This small molecule binds to this protein.
Small molecule (SMILES): Oc1ccc(-c2n[nH]c(NCc3c[nH]cn3)c2-c2ccc(O)cc2)cc1

Binding-site contacts:
Ligand atom C2 contacts residue PHE168 of chain 1.A at 3.6 Å (hydrophobic).
Ligand atom C24 contacts residue GLN385 of chain 1.A at 3.6 Å.
Ligand atom O13 contacts residue VAL228 of chain 1.A at 3.0 Å.
Ligand atom N25 contacts residue ALA75 of chain 1.A at 3.5 Å (h-bond).
Ligand atom C9 contacts residue TRP182 of chain 1.A at 3.8 Å (hydrophobic).
Ligand atom C10 contacts residue TRP182 of chain 1.A at 3.9 Å (hydrophobic).
Ligand atom N6 contacts residue THR77 of chain 1.A at 3.3 Å (h-bond).
Ligand atom C12 contacts residue PHE168 of chain 1.A at 3.4 Å (hydrophobic).
Ligand atom C3 contacts residue PHE168 of chain 1.A at 3.8 Å (hydrophobic).
Ligand atom O20 contacts residue ASN85 of chain 1.A at 3.0 Å (h-bond).
Ligand atom C8 contacts residue VAL78 of chain 1.A at 3.5 Å (hydrophobic).
Ligand atom N21 contacts residue GLN385 of chain 1.A at 3.7 Å.
Ligand atom C11 contacts residue PHE168 of chain 1.A at 4.0 Å (hydrophobic).
Ligand atom N27 contacts residue THR77 of chain 1.A at 3.7 Å.
Ligand atom C2 contacts residue VAL78 of chain 1.A at 3.8 Å (hydrophobic).
Ligand atom C9 contacts residue ALA167 of chain 1.A at 3.4 Å (hydrophobic).
Ligand atom N5 contacts residue THR77 of chain 1.A at 3.6 Å.
Ligand atom O20 contacts residue HEM1 of chain 1.E at 3.5 Å.
Ligand atom N5 contacts residue ALA167 of chain 1.A at 3.8 Å.
Ligand atom C16 contacts residue VAL82 of chain 1.A at 3.5 Å (hydrophobic).
Ligand atom N5 contacts residue PHE168 of chain 1.A at 3.8 Å.
Ligand atom C18 contacts residue ALA233 of chain 1.A at 3.9 Å (hydrophobic).
Ligand atom C26 contacts residue THR77 of chain 1.A at 3.0 Å.
Ligand atom C7 contacts residue VAL78 of chain 1.A at 3.7 Å (hydrophobic).
Ligand atom C11 contacts residue VAL228 of chain 1.A at 3.7 Å (hydrophobic).
Ligand atom C7 contacts residue PHE168 of chain 1.A at 3.7 Å (hydrophobic).
Ligand atom C26 contacts residue LEU76 of chain 1.A at 3.5 Å (hydrophobic).
Ligand atom C8 contacts residue ALA167 of chain 1.A at 3.7 Å (hydrophobic).
Ligand atom N5 contacts residue GLN385 of chain 1.A at 3.2 Å (h-bond).
Ligand atom C24 contacts residue ASN74 of chain 1.A at 3.9 Å.
Ligand atom C11 contacts residue THR229 of chain 1.A at 4.0 Å.
Ligand atom C4 contacts residue PHE168 of chain 1.A at 3.8 Å (hydrophobic).
Ligand atom C10 contacts residue VAL228 of chain 1.A at 3.8 Å (hydrophobic).
Ligand atom N6 contacts residue PHE168 of chain 1.A at 3.6 Å.
Ligand atom N25 contacts residue GLN385 of chain 1.A at 3.7 Å.
Ligand atom C26 contacts residue ALA75 of chain 1.A at 3.6 Å (hydrophobic).
Ligand atom N6 contacts residue ALA167 of chain 1.A at 3.1 Å (h-bond).
Ligand atom C4 contacts residue GLN385 of chain 1.A at 3.9 Å.
Ligand atom N27 contacts residue VAL78 of chain 1.A at 3.7 Å.
Ligand atom N25 contacts residue ASN74 of chain 1.A at 3.4 Å (h-bond).

Sequence of chain 1.A:
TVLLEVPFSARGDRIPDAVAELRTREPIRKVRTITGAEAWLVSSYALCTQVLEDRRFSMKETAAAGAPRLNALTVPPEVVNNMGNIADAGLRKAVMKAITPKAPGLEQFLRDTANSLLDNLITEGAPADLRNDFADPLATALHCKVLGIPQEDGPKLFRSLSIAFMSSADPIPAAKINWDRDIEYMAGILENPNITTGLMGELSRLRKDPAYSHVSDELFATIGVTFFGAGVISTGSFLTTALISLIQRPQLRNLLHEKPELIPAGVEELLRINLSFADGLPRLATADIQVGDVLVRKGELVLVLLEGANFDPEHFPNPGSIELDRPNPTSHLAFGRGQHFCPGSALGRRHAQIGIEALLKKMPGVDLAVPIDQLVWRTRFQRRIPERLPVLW